Sequence of chain 1.B:
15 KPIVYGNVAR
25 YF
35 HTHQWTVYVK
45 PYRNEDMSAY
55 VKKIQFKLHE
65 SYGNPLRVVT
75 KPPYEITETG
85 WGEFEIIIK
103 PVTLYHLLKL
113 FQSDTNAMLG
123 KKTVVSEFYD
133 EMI

This small molecule binds to this protein.
Small molecule (SMILES): C/C=C/C(=O)NCCCC[C@H](NC(=O)[C@H](C)NC(=O)[C@H](C)N)C(=O)N[C@@H](CO)C(=O)N[C@@H](C)C(=O)N1CCC[C@H]1C=O

Binding-site contacts:
Ligand atom N contacts residue PHE113 of chain 1.B at 3.6 Å.
Ligand atom O contacts residue PHE113 of chain 1.B at 3.8 Å.
Ligand atom CB contacts residue PHE113 of chain 1.B at 3.9 Å (hydrophobic).
Ligand atom O contacts residue PHE113 of chain 1.B at 3.6 Å.
Ligand atom CD contacts residue PHE113 of chain 1.B at 3.6 Å (hydrophobic).
Ligand atom NZ contacts residue SER65 of chain 1.B at 3.2 Å (h-bond).
Ligand atom N contacts residue GLU87 of chain 1.B at 3.2 Å (salt-bridge).
Ligand atom CA contacts residue PHE113 of chain 1.B at 3.3 Å (hydrophobic).
Ligand atom CX contacts residue TRP85 of chain 1.B at 3.7 Å (hydrophobic).
Ligand atom O contacts residue GLY86 of chain 1.B at 3.5 Å.
Ligand atom CA contacts residue GLU87 of chain 1.B at 3.1 Å.
Ligand atom C contacts residue HIS63 of chain 1.B at 3.6 Å.
Ligand atom CB contacts residue TRP85 of chain 1.B at 3.6 Å (hydrophobic).
Ligand atom CH3 contacts residue HIS35 of chain 1.B at 3.4 Å.
Ligand atom O contacts residue PHE88 of chain 1.B at 3.4 Å.
Ligand atom O contacts residue GLU87 of chain 1.B at 3.0 Å (salt-bridge).
Ligand atom CH contacts residue TRP85 of chain 1.B at 3.2 Å (hydrophobic).
Ligand atom C contacts residue PHE113 of chain 1.B at 3.3 Å (hydrophobic).
Ligand atom O contacts residue HIS63 of chain 1.B at 3.0 Å (h-bond).
Ligand atom CE contacts residue TRP85 of chain 1.B at 3.6 Å (hydrophobic).
Ligand atom CD contacts residue HIS63 of chain 1.B at 3.3 Å.
Ligand atom O contacts residue GLU87 of chain 1.B at 3.8 Å.
Ligand atom OH contacts residue TRP85 of chain 1.B at 2.9 Å (h-bond).
Ligand atom OH contacts residue GLY86 of chain 1.B at 3.5 Å (h-bond).
Ligand atom CH3 contacts residue TYR66 of chain 1.B at 3.7 Å (hydrophobic).
Ligand atom OH contacts residue GLY84 of chain 1.B at 3.5 Å.
Ligand atom CY contacts residue HIS35 of chain 1.B at 3.8 Å.
Ligand atom NZ contacts residue TRP85 of chain 1.B at 3.7 Å.
Ligand atom CB contacts residue HIS63 of chain 1.B at 3.6 Å.
Ligand atom CE contacts residue GLY86 of chain 1.B at 3.8 Å.
Ligand atom CD contacts residue SER65 of chain 1.B at 3.6 Å.
Ligand atom CB contacts residue GLU87 of chain 1.B at 3.8 Å.
Ligand atom CD contacts residue PHE88 of chain 1.B at 3.8 Å (hydrophobic).
Ligand atom C contacts residue GLU87 of chain 1.B at 3.7 Å.
Ligand atom CG contacts residue GLU87 of chain 1.B at 3.3 Å.
Ligand atom CH contacts residue TYR66 of chain 1.B at 3.6 Å (hydrophobic).
Ligand atom OH contacts residue TYR66 of chain 1.B at 3.7 Å.
Ligand atom CX contacts residue TYR66 of chain 1.B at 3.4 Å (hydrophobic).
Ligand atom CY contacts residue TYR66 of chain 1.B at 3.4 Å (hydrophobic).
Ligand atom CY contacts residue TRP85 of chain 1.B at 3.9 Å (hydrophobic).